Sequence of chain 1.D:
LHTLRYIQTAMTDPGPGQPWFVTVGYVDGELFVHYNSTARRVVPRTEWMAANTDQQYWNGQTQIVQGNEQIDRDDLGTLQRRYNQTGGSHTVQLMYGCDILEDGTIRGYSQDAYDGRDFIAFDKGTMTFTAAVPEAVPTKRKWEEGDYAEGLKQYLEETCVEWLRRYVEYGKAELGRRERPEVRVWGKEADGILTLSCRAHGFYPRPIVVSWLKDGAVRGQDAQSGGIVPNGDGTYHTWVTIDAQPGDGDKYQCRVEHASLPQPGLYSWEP

This protein binds this small molecule.
Small molecule (SMILES): CSCC[C@H](NC(=O)[C@@H]1CCCN1C(=O)[C@H](CCCCN)NC(=O)[C@H](CCCN=C(N)N)NC(=O)[C@H](Cc1ccccc1)NC(=O)[C@H](CC1=c2ccccc2=NC1)NC(=O)[C@@H](N)CO)C(=O)N[C@H](C(=O)N[C@H](C=O)CCCN=C(N)N)[C@@H](C)O

Binding-site contacts:
Ligand atom CD1 contacts residue TYR156 of chain 1.D at 3.5 Å (hydrophobic).
Ligand atom N contacts residue ASP76 of chain 1.D at 2.8 Å (salt-bridge).
Ligand atom CE2 contacts residue TYR7 of chain 1.D at 3.6 Å (hydrophobic).
Ligand atom NZ contacts residue GLN9 of chain 1.D at 3.2 Å (h-bond).
Ligand atom O contacts residue THR140 of chain 1.D at 3.5 Å (h-bond).
Ligand atom CB contacts residue GLN62 of chain 1.D at 3.5 Å.
Ligand atom CB contacts residue TRP144 of chain 1.D at 3.6 Å (hydrophobic).
Ligand atom NE1 contacts residue TYR7 of chain 1.D at 3.4 Å.
Ligand atom C contacts residue TYR7 of chain 1.D at 3.5 Å (hydrophobic).
Ligand atom NH1 contacts residue ASP76 of chain 1.D at 3.0 Å (salt-bridge).
Ligand atom O contacts residue ASN69 of chain 1.D at 3.2 Å (h-bond).
Ligand atom NZ contacts residue ASN69 of chain 1.D at 3.5 Å (h-bond).
Ligand atom N contacts residue TYR7 of chain 1.D at 2.8 Å (h-bond).
Ligand atom O contacts residue ILE65 of chain 1.D at 3.5 Å.
Ligand atom O contacts residue LYS143 of chain 1.D at 3.4 Å (salt-bridge).
Ligand atom CE3 contacts residue GLN62 of chain 1.D at 3.4 Å.
Ligand atom O contacts residue TYR156 of chain 1.D at 2.7 Å (h-bond).
Ligand atom OG contacts residue GLN62 of chain 1.D at 2.8 Å (h-bond).
Ligand atom N contacts residue GLN62 of chain 1.D at 3.3 Å (h-bond).
Ligand atom O contacts residue ILE72 of chain 1.D at 3.5 Å.
Ligand atom CA contacts residue ASP76 of chain 1.D at 3.5 Å.
Ligand atom CD1 contacts residue TYR97 of chain 1.D at 3.3 Å (hydrophobic).
Ligand atom OG1 contacts residue LYS143 of chain 1.D at 3.3 Å (salt-bridge).
Ligand atom CA contacts residue GLN62 of chain 1.D at 3.4 Å.
Ligand atom CD1 contacts residue TYR7 of chain 1.D at 3.5 Å (hydrophobic).
Ligand atom O contacts residue TRP144 of chain 1.D at 3.2 Å (h-bond).
Ligand atom N contacts residue TYR97 of chain 1.D at 3.0 Å (h-bond).
Ligand atom CA contacts residue TYR7 of chain 1.D at 3.4 Å (hydrophobic).
Ligand atom CE contacts residue TYR149 of chain 1.D at 3.2 Å (hydrophobic).
Ligand atom NH2 contacts residue ILE65 of chain 1.D at 3.5 Å.
Ligand atom O contacts residue TYR7 of chain 1.D at 3.3 Å.
Ligand atom O contacts residue ARG83 of chain 1.D at 3.0 Å (salt-bridge).
Ligand atom CB contacts residue ASN69 of chain 1.D at 3.4 Å.
Ligand atom CB contacts residue ASP76 of chain 1.D at 3.5 Å.
Ligand atom N contacts residue TYR168 of chain 1.D at 2.8 Å (h-bond).
Ligand atom CE2 contacts residue LEU153 of chain 1.D at 3.5 Å (hydrophobic).
Ligand atom N contacts residue ASN69 of chain 1.D at 3.1 Å (h-bond).
Ligand atom NE1 contacts residue THR24 of chain 1.D at 3.0 Å (h-bond).
Ligand atom NH1 contacts residue ASP73 of chain 1.D at 3.4 Å (salt-bridge).
Ligand atom CD2 contacts residue VAL66 of chain 1.D at 3.5 Å (hydrophobic).